Binding-site contacts:
Ligand atom C8 contacts residue LYS1070 of chain 1.A at 4.0 Å.
Ligand atom N2 contacts residue ASN1071 of chain 1.A at 2.7 Å (h-bond).
Ligand atom C3 contacts residue ALA703 of chain 1.A at 4.3 Å (hydrophobic).
Ligand atom N2 contacts residue GLN892 of chain 1.C at 4.2 Å.
Ligand atom O4 contacts residue ALA703 of chain 1.A at 3.9 Å.
Ligand atom C8 contacts residue ASN1071 of chain 1.A at 3.6 Å.
Ligand atom C1 contacts residue ASN1071 of chain 1.A at 1.4 Å.
Ligand atom C1 contacts residue GLN892 of chain 1.C at 4.0 Å.
Ligand atom C4 contacts residue ALA703 of chain 1.A at 4.2 Å (hydrophobic).
Ligand atom C7 contacts residue ASN1071 of chain 1.A at 3.3 Å.
Ligand atom C8 contacts residue GLU1069 of chain 1.A at 3.5 Å.
Ligand atom C5 contacts residue ASN1071 of chain 1.A at 3.6 Å.
Ligand atom O7 contacts residue ASN1071 of chain 1.A at 3.8 Å.
Ligand atom C4 contacts residue ASN1071 of chain 1.A at 4.2 Å.
Ligand atom C5 contacts residue ALA703 of chain 1.A at 3.7 Å (hydrophobic).
Ligand atom C3 contacts residue ASN1071 of chain 1.A at 3.8 Å.
Ligand atom C2 contacts residue ASN1071 of chain 1.A at 2.5 Å.
Ligand atom C8 contacts residue ALA710 of chain 1.A at 4.5 Å (hydrophobic).
Ligand atom C6 contacts residue ALA703 of chain 1.A at 4.4 Å (hydrophobic).
Ligand atom O5 contacts residue ASN1071 of chain 1.A at 2.3 Å (h-bond).

Sequence of chain 1.A:
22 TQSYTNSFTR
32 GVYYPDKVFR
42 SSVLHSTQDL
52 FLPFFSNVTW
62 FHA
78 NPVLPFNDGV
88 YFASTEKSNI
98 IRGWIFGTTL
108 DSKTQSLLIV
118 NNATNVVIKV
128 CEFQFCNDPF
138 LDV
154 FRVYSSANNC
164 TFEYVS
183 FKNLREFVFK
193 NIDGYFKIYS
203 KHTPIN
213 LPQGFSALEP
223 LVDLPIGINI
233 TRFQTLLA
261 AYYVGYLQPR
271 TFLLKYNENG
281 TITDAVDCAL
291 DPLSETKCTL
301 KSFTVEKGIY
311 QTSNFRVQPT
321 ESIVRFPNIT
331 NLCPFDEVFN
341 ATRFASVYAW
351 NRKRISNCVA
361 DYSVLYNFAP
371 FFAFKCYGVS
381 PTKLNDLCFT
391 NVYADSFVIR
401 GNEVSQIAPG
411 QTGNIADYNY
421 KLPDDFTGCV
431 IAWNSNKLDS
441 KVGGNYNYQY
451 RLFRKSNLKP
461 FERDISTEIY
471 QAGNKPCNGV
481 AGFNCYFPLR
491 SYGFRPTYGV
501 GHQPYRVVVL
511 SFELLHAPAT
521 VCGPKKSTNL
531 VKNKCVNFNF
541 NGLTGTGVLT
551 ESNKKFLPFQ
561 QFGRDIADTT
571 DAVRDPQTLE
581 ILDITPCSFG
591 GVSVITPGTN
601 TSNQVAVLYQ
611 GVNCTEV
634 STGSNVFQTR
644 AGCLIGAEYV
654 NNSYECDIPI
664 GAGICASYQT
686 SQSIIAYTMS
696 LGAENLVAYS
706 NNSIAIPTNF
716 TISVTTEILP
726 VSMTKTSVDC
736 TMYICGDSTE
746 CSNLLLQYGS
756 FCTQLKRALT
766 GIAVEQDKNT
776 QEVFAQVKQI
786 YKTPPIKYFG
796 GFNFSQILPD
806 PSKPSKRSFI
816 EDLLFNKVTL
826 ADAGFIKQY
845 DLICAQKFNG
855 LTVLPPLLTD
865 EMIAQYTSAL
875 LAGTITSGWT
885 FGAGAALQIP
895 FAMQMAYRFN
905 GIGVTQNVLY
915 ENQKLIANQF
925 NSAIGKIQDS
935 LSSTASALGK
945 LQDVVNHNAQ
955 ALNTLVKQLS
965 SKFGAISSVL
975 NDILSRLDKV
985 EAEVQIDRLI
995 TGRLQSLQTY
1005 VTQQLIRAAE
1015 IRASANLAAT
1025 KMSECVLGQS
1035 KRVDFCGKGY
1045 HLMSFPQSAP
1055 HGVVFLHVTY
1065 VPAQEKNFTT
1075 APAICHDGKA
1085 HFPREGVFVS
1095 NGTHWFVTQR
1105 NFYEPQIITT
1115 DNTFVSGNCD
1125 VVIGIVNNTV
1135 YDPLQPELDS

The small molecule below binds the protein below.
Small molecule (SMILES): CC(=O)N[C@@H]1[C@@H](O)[C@H](O)[C@@H](CO)O[C@H]1O

Sequence of chain 1.C:
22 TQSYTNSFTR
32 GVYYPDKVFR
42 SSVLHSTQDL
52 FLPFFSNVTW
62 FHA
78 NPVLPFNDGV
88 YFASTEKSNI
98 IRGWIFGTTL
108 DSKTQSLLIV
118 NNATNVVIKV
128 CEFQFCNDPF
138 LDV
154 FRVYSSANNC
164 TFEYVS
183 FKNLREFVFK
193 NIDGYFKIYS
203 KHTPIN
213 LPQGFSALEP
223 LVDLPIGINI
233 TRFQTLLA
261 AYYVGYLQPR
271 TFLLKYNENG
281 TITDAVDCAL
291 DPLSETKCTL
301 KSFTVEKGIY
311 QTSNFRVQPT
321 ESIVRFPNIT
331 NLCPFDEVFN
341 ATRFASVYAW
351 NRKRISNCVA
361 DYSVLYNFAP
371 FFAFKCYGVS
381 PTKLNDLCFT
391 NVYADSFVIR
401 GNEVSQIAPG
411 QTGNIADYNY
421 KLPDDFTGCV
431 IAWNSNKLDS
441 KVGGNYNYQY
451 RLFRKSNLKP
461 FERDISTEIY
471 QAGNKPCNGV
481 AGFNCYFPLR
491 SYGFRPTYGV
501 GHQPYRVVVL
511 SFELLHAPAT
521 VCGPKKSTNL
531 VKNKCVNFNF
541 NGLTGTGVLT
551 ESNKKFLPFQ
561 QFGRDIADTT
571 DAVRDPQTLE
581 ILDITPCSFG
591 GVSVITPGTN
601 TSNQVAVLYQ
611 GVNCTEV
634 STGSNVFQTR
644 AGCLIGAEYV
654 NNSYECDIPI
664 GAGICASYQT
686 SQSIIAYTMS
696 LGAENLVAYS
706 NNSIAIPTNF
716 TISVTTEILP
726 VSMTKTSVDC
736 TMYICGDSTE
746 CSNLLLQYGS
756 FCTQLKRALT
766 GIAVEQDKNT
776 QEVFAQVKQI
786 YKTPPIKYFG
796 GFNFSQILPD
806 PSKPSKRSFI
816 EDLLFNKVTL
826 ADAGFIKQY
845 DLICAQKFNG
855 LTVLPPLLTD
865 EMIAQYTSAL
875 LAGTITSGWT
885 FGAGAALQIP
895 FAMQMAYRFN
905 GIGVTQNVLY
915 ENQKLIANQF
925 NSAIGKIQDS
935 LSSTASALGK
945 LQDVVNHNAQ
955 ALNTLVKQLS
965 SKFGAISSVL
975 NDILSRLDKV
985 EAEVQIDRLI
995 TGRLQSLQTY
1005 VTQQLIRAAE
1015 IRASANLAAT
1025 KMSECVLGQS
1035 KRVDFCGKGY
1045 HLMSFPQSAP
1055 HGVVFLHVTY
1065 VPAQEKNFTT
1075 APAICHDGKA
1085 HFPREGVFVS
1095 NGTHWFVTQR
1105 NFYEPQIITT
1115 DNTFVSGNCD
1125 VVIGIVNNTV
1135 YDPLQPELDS